Binding-site contacts:
Ligand atom C22 contacts residue SER141 of chain 1.A at 3.6 Å.
Ligand atom BR13 contacts residue TYR216 of chain 1.A at 3.8 Å.
Ligand atom O23 contacts residue SER141 of chain 1.A at 3.5 Å (h-bond).
Ligand atom N9 contacts residue PRO88 of chain 1.A at 3.0 Å (h-bond).
Ligand atom C16 contacts residue SER141 of chain 1.A at 4.0 Å.
Ligand atom BR13 contacts residue GLU13 of chain 1.A at 3.6 Å.
Ligand atom C7 contacts residue PRO88 of chain 1.A at 4.1 Å (hydrophobic).
Ligand atom C7 contacts residue TYR61 of chain 1.A at 3.7 Å (hydrophobic).
Ligand atom O23 contacts residue THR142 of chain 1.A at 2.8 Å (h-bond).
Ligand atom N5 contacts residue TYR61 of chain 1.A at 4.1 Å.
Ligand atom O11 contacts residue LEU89 of chain 1.A at 3.5 Å.
Ligand atom O11 contacts residue TYR61 of chain 1.A at 3.9 Å.
Ligand atom S20 contacts residue GLY140 of chain 1.A at 4.0 Å.
Ligand atom C10 contacts residue TYR61 of chain 1.A at 3.8 Å (hydrophobic).
Ligand atom O12 contacts residue TYR61 of chain 1.A at 3.5 Å.
Ligand atom O14 contacts residue SER193 of chain 1.A at 3.7 Å.
Ligand atom O11 contacts residue THR90 of chain 1.A at 2.8 Å (h-bond).
Ligand atom C1 contacts residue TYR61 of chain 1.A at 4.1 Å (hydrophobic).
Ligand atom C10 contacts residue THR90 of chain 1.A at 3.9 Å.
Ligand atom O15 contacts residue SER141 of chain 1.A at 3.7 Å.
Ligand atom O24 contacts residue THR142 of chain 1.A at 3.1 Å.
Ligand atom BR13 contacts residue PRO88 of chain 1.A at 3.8 Å.
Ligand atom N9 contacts residue TYR216 of chain 1.A at 3.6 Å.
Ligand atom O11 contacts residue PRO88 of chain 1.A at 3.8 Å.
Ligand atom C6 contacts residue PRO88 of chain 1.A at 3.8 Å (hydrophobic).
Ligand atom BR13 contacts residue TYR16 of chain 1.A at 3.8 Å.
Ligand atom O23 contacts residue GLU190 of chain 1.A at 3.6 Å.
Ligand atom O12 contacts residue ARG95 of chain 1.A at 2.8 Å (salt-bridge).
Ligand atom S20 contacts residue VAL137 of chain 1.A at 3.7 Å.
Ligand atom C10 contacts residue ARG95 of chain 1.A at 3.5 Å.
Ligand atom C8 contacts residue THR90 of chain 1.A at 3.7 Å.
Ligand atom O11 contacts residue ARG95 of chain 1.A at 2.7 Å (salt-bridge).
Ligand atom C8 contacts residue PRO88 of chain 1.A at 3.9 Å (hydrophobic).
Ligand atom C21 contacts residue SER141 of chain 1.A at 4.0 Å.
Ligand atom C22 contacts residue THR142 of chain 1.A at 3.3 Å.
Ligand atom O24 contacts residue SER141 of chain 1.A at 4.0 Å.
Ligand atom C1 contacts residue TYR216 of chain 1.A at 3.7 Å (hydrophobic).
Ligand atom N9 contacts residue THR90 of chain 1.A at 3.0 Å (h-bond).
Ligand atom C6 contacts residue TYR61 of chain 1.A at 3.5 Å (hydrophobic).
Ligand atom C2 contacts residue TYR216 of chain 1.A at 4.1 Å (hydrophobic).

This protein binds this small molecule.
Small molecule (SMILES): N[C@@H](Cn1cc(Br)c(=O)n(Cc2ccsc2C(=O)O)c1=O)C(=O)O

Sequence of chain 1.A:
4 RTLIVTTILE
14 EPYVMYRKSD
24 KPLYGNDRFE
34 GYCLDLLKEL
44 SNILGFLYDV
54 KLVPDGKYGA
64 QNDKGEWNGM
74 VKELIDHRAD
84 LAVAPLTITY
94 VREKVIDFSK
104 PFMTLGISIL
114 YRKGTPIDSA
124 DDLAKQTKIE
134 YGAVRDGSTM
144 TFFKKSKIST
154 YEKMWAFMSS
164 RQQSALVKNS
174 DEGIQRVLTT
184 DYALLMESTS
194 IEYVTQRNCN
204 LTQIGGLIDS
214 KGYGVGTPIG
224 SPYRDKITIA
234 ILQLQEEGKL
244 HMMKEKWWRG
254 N